Binding-site contacts:
Ligand atom C29 contacts residue LYS144 of chain 1.B at 3.7 Å.
Ligand atom C29 contacts residue CYS148 of chain 1.B at 3.1 Å (hydrophobic).
Ligand atom C6 contacts residue GLY165 of chain 1.B at 3.2 Å.
Ligand atom C15 contacts residue ILE163 of chain 1.B at 3.6 Å (hydrophobic).
Ligand atom N13 contacts residue SER129 of chain 1.B at 3.4 Å (h-bond).
Ligand atom O14 contacts residue GLY164 of chain 1.B at 3.3 Å.
Ligand atom N33 contacts residue LYS144 of chain 1.B at 3.6 Å.
Ligand atom C34 contacts residue GLY165 of chain 1.B at 3.4 Å.
Ligand atom O11 contacts residue SER129 of chain 1.B at 3.5 Å (h-bond).
Ligand atom C34 contacts residue LYS144 of chain 1.B at 3.5 Å.
Ligand atom C20 contacts residue ARG40 of chain 1.B at 3.4 Å.
Ligand atom C20 contacts residue LEU128 of chain 1.B at 3.5 Å (hydrophobic).
Ligand atom C5 contacts residue LEU128 of chain 1.B at 3.5 Å (hydrophobic).
Ligand atom O1 contacts residue GLY165 of chain 1.B at 3.5 Å (h-bond).
Ligand atom O1 contacts residue HIS162 of chain 1.B at 2.8 Å (h-bond).
Ligand atom C21 contacts residue SER129 of chain 1.B at 3.3 Å.
Ligand atom C34 contacts residue THR143 of chain 1.B at 3.5 Å.
Ligand atom O1 contacts residue THR143 of chain 1.B at 2.6 Å (h-bond).
Ligand atom C30 contacts residue GLY165 of chain 1.B at 3.5 Å.
Ligand atom O14 contacts residue GLY165 of chain 1.B at 3.2 Å (h-bond).
Ligand atom O28 contacts residue HIS41 of chain 1.B at 2.4 Å (h-bond).
Ligand atom C6 contacts residue LEU128 of chain 1.B at 3.3 Å (hydrophobic).
Ligand atom C18 contacts residue HIS41 of chain 1.B at 3.4 Å.
Ligand atom O1 contacts residue LYS144 of chain 1.B at 3.5 Å (salt-bridge).
Ligand atom C10 contacts residue GLY165 of chain 1.B at 3.2 Å.
Ligand atom O28 contacts residue CYS148 of chain 1.B at 2.5 Å (h-bond).
Ligand atom C27 contacts residue CYS148 of chain 1.B at 1.7 Å (hydrophobic).
Ligand atom C3 contacts residue ASN127 of chain 1.B at 3.5 Å.
Ligand atom C22 contacts residue SER129 of chain 1.B at 3.3 Å.
Ligand atom C18 contacts residue LEU128 of chain 1.B at 3.1 Å (hydrophobic).
Ligand atom N24 contacts residue CYS148 of chain 1.B at 3.0 Å (h-bond).
Ligand atom O1 contacts residue GLY164 of chain 1.B at 3.5 Å.
Ligand atom C27 contacts residue HIS41 of chain 1.B at 3.5 Å.
Ligand atom N33 contacts residue GLY165 of chain 1.B at 3.7 Å.
Ligand atom C1 contacts residue GLY165 of chain 1.B at 3.4 Å.
Ligand atom N33 contacts residue THR143 of chain 1.B at 2.9 Å (h-bond).
Ligand atom C19 contacts residue LEU128 of chain 1.B at 3.3 Å (hydrophobic).
Ligand atom N24 contacts residue ILE163 of chain 1.B at 3.1 Å (h-bond).
Ligand atom C31 contacts residue ALA145 of chain 1.B at 3.6 Å (hydrophobic).
Ligand atom C26 contacts residue CYS148 of chain 1.B at 2.7 Å (hydrophobic).

The small molecule below binds the protein below.
Small molecule (SMILES): O=C(N[C@@H](Cc1ccccc1)C(=O)N[C@H](CO)C[C@@H]1CCNC1=O)OCc1ccccc1

Sequence of chain 1.B:
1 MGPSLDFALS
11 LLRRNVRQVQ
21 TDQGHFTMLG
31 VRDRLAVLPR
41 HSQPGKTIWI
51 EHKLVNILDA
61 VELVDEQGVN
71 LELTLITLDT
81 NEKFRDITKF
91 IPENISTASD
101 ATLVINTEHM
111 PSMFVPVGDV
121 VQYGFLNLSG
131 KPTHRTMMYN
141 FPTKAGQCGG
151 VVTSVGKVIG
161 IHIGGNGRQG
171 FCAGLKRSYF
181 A